A protein and the small-molecule ligand that binds it are described below.
Small molecule (SMILES): CC(=O)N[C@H](C(=O)N[C@@H](CO)C(=O)N[C@@H](Cc1ccccc1)C(=O)N[C@]1(C)CCC/C=C\CCC[C@](C)(C(=O)N[C@@H](CC(C)C)C(=O)N[C@@H](CC(C)C)C(=O)N2CCC[C@H]2C(=O)N[C@@H](CCC(=O)O)C(=O)N[C@@H](CC(N)=O)C(=O)N[C@@H](Cc2ccccc2)C(N)=O)NC(=O)[C@H](CC2=c3ccccc3=NC2)NC(=O)[C@H](Cc2ccc(O)cc2)NC(=O)[C@H](CCC(=O)O)NC1=O)[C@@H](C)O

Binding-site contacts:
Ligand atom CD1 contacts residue TYR56 of chain 1.A at 3.7 Å (hydrophobic).
Ligand atom CE2 contacts residue GLY47 of chain 1.A at 3.7 Å.
Ligand atom CE2 contacts residue ILE50 of chain 1.A at 3.7 Å (hydrophobic).
Ligand atom CZ contacts residue ILE50 of chain 1.A at 3.4 Å (hydrophobic).
Ligand atom CD2 contacts residue MET51 of chain 1.A at 3.5 Å (hydrophobic).
Ligand atom CE1 contacts residue VAL82 of chain 1.A at 3.6 Å (hydrophobic).
Ligand atom OD1 contacts residue HIS85 of chain 1.A at 3.2 Å.
Ligand atom CAO contacts residue MET51 of chain 1.A at 3.5 Å (hydrophobic).
Ligand atom CE2 contacts residue MET51 of chain 1.A at 3.6 Å (hydrophobic).
Ligand atom CA contacts residue GLN61 of chain 1.A at 3.7 Å.
Ligand atom NE1 contacts residue GLY47 of chain 1.A at 3.5 Å (h-bond).
Ligand atom N contacts residue LYS40 of chain 1.A at 3.7 Å.
Ligand atom O contacts residue TYR89 of chain 1.A at 3.0 Å (h-bond).
Ligand atom CE2 contacts residue MET39 of chain 1.A at 3.6 Å (hydrophobic).
Ligand atom CAK contacts residue MET51 of chain 1.A at 3.5 Å (hydrophobic).
Ligand atom CE2 contacts residue HIS62 of chain 1.A at 3.5 Å.
Ligand atom CD2 contacts residue HIS85 of chain 1.A at 3.4 Å.
Ligand atom C contacts residue VAL82 of chain 1.A at 3.6 Å (hydrophobic).
Ligand atom CZ contacts residue MET39 of chain 1.A at 3.7 Å (hydrophobic).
Ligand atom C contacts residue GLN61 of chain 1.A at 3.6 Å.
Ligand atom CB contacts residue VAL82 of chain 1.A at 3.7 Å (hydrophobic).
Ligand atom NE1 contacts residue LEU43 of chain 1.A at 2.8 Å (h-bond).
Ligand atom CE3 contacts residue VAL82 of chain 1.A at 3.6 Å (hydrophobic).
Ligand atom CE1 contacts residue TYR93 of chain 1.A at 3.3 Å (hydrophobic).
Ligand atom CD1 contacts residue LEU43 of chain 1.A at 3.6 Å (hydrophobic).
Ligand atom CA contacts residue GLN61 of chain 1.A at 3.4 Å.
Ligand atom CB contacts residue GLN61 of chain 1.A at 3.6 Å.
Ligand atom O contacts residue VAL82 of chain 1.A at 3.5 Å.
Ligand atom CH2 contacts residue ILE50 of chain 1.A at 3.6 Å (hydrophobic).
Ligand atom O contacts residue GLN61 of chain 1.A at 3.5 Å.
Ligand atom CD2 contacts residue HIS62 of chain 1.A at 3.7 Å.
Ligand atom CD1 contacts residue GLN61 of chain 1.A at 3.4 Å.
Ligand atom N contacts residue TYR89 of chain 1.A at 3.5 Å (h-bond).
Ligand atom CD1 contacts residue GLY47 of chain 1.A at 3.6 Å.
Ligand atom N contacts residue GLN61 of chain 1.A at 2.9 Å (h-bond).
Ligand atom O contacts residue LYS40 of chain 1.A at 3.4 Å.
Ligand atom CD2 contacts residue TYR89 of chain 1.A at 3.7 Å (hydrophobic).
Ligand atom CZ contacts residue HIS62 of chain 1.A at 3.7 Å.
Ligand atom CE1 contacts residue VAL64 of chain 1.A at 3.7 Å (hydrophobic).
Ligand atom CAM contacts residue MET51 of chain 1.A at 3.6 Å (hydrophobic).

Sequence of chain 1.A:
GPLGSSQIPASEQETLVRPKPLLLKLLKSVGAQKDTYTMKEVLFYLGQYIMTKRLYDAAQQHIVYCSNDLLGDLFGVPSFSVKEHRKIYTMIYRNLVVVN